Sequence of chain 1.C:
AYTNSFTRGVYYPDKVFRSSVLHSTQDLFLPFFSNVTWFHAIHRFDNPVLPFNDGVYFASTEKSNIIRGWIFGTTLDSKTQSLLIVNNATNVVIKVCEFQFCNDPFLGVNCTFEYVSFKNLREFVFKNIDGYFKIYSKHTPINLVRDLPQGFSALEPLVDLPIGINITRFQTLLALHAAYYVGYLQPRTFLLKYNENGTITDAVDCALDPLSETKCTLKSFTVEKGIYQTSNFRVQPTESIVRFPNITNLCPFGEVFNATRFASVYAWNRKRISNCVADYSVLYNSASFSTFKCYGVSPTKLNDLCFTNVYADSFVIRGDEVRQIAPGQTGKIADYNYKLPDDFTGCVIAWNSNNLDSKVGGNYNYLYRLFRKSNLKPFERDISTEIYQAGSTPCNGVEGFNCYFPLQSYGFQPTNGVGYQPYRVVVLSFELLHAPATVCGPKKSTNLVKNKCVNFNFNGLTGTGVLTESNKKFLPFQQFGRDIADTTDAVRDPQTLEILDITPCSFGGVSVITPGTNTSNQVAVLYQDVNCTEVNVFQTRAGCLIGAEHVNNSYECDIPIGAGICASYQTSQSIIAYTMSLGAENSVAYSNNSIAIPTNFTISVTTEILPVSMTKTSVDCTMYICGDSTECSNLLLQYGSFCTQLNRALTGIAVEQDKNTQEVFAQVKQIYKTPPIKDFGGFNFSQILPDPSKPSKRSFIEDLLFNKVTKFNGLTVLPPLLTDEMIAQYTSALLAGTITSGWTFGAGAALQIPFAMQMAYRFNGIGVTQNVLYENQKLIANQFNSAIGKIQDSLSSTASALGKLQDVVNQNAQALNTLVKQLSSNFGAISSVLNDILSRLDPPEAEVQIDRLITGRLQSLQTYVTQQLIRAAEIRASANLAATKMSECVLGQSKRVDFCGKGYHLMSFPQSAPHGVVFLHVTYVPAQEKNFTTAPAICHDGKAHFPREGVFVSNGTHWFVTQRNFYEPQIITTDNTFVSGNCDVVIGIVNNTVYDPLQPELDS

Binding-site contacts:
Ligand atom C8 contacts residue GLY1131 of chain 1.C at 3.5 Å.
Ligand atom N2 contacts residue ASN709 of chain 1.C at 2.9 Å (h-bond).
Ligand atom O7 contacts residue ASN709 of chain 1.C at 3.0 Å (h-bond).
Ligand atom C2 contacts residue ASN709 of chain 1.C at 2.5 Å.
Ligand atom C4 contacts residue ASN709 of chain 1.C at 4.2 Å.
Ligand atom C8 contacts residue ASN709 of chain 1.C at 4.3 Å.
Ligand atom C7 contacts residue ASN709 of chain 1.C at 3.1 Å.
Ligand atom C5 contacts residue ASN709 of chain 1.C at 3.7 Å.
Ligand atom O5 contacts residue ASP796 of chain 1.B at 4.4 Å.
Ligand atom O5 contacts residue ASN709 of chain 1.C at 2.4 Å (h-bond).
Ligand atom C3 contacts residue ASN709 of chain 1.C at 3.8 Å.
Ligand atom C1 contacts residue ASN709 of chain 1.C at 1.4 Å.

Sequence of chain 1.B:
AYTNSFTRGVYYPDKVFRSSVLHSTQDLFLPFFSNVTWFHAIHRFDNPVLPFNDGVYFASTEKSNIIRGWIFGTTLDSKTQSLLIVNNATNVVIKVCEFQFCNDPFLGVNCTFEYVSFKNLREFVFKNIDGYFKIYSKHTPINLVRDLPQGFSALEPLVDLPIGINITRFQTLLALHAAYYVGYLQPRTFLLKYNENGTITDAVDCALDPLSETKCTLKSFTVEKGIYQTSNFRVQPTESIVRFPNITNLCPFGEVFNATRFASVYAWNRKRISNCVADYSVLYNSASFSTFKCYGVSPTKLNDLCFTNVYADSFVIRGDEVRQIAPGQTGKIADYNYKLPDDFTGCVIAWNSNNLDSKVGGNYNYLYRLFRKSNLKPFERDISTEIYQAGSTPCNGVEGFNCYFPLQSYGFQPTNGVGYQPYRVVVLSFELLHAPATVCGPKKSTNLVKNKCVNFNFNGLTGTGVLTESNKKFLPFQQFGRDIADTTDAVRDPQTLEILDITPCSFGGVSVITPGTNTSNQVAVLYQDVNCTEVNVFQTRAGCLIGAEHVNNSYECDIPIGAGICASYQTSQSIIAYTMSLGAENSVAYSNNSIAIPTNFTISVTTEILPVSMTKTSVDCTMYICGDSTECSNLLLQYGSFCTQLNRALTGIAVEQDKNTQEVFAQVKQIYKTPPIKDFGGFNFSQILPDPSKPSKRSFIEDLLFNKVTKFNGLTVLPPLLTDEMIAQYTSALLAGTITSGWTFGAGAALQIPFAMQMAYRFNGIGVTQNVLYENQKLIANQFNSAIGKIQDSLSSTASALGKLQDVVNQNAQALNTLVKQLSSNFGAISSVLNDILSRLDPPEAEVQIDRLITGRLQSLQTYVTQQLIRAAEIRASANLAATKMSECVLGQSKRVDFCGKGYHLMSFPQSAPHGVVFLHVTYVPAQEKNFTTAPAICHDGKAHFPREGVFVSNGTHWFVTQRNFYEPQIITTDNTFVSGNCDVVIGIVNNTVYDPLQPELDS

The protein below binds the small molecule below.
Small molecule (SMILES): CC(=O)N[C@@H]1[C@@H](O)[C@H](O)[C@@H](CO)O[C@H]1O